Binding-site contacts:
Ligand atom C28 contacts residue HIS59 of chain 1.H at 3.5 Å.
Ligand atom O contacts residue TYR61 of chain 1.H at 3.3 Å.
Ligand atom C44 contacts residue ILE58 of chain 1.H at 3.4 Å (hydrophobic).
Ligand atom C53 contacts residue TYR61 of chain 1.H at 3.2 Å (hydrophobic).
Ligand atom N7 contacts residue ASN102 of chain 1.E at 3.1 Å (h-bond).
Ligand atom O8 contacts residue HIS64 of chain 1.H at 3.0 Å.
Ligand atom CL contacts residue GLU107 of chain 1.E at 3.6 Å.
Ligand atom N9 contacts residue TYR61 of chain 1.H at 3.4 Å.
Ligand atom N1 contacts residue HIS59 of chain 1.H at 3.0 Å (h-bond).
Ligand atom C18 contacts residue HIS106 of chain 1.E at 3.6 Å.
Ligand atom O3 contacts residue HIS59 of chain 1.H at 2.7 Å (h-bond).
Ligand atom O3 contacts residue TYR61 of chain 1.H at 3.4 Å (h-bond).
Ligand atom O8 contacts residue PHE40 of chain 1.H at 3.5 Å.
Ligand atom O2 contacts residue TYR47 of chain 1.H at 2.9 Å (h-bond).
Ligand atom S contacts residue PRO44 of chain 1.E at 3.3 Å (h-bond).
Ligand atom C7 contacts residue TYR47 of chain 1.H at 3.5 Å (hydrophobic).
Ligand atom C52 contacts residue TYR61 of chain 1.H at 3.1 Å (hydrophobic).
Ligand atom C50 contacts residue TYR61 of chain 1.H at 3.5 Å (hydrophobic).
Ligand atom N8 contacts residue PRO48 of chain 1.H at 3.4 Å.
Ligand atom C5 contacts residue TRP37 of chain 1.H at 3.3 Å (hydrophobic).
Ligand atom C32 contacts residue PHE45 of chain 1.E at 3.5 Å (hydrophobic).
Ligand atom C49 contacts residue ARG56 of chain 1.H at 3.4 Å.
Ligand atom C51 contacts residue TYR61 of chain 1.H at 3.2 Å (hydrophobic).
Ligand atom C39 contacts residue VAL108 of chain 1.E at 3.5 Å (hydrophobic).
Ligand atom C30 contacts residue HIS59 of chain 1.H at 3.4 Å.
Ligand atom C5 contacts residue TYR47 of chain 1.H at 3.3 Å (hydrophobic).
Ligand atom O6 contacts residue HIS106 of chain 1.E at 3.5 Å (h-bond).
Ligand atom O1 contacts residue SER60 of chain 1.H at 2.6 Å (h-bond).
Ligand atom C49 contacts residue PRO48 of chain 1.H at 3.3 Å (hydrophobic).
Ligand atom C17 contacts residue HIS106 of chain 1.E at 3.1 Å.
Ligand atom O1 contacts residue HIS64 of chain 1.H at 2.9 Å (h-bond).
Ligand atom C9 contacts residue TYR47 of chain 1.H at 3.5 Å (hydrophobic).
Ligand atom C22 contacts residue ASN102 of chain 1.E at 3.5 Å.
Ligand atom S1 contacts residue ILE58 of chain 1.H at 3.2 Å.
Ligand atom N9 contacts residue HIS64 of chain 1.H at 3.5 Å.
Ligand atom C4 contacts residue TYR61 of chain 1.H at 3.5 Å (hydrophobic).
Ligand atom N contacts residue TYR47 of chain 1.H at 3.5 Å (h-bond).
Ligand atom C6 contacts residue TRP66 of chain 1.H at 3.5 Å (hydrophobic).
Ligand atom C8 contacts residue HIS59 of chain 1.H at 3.4 Å.
Ligand atom O5 contacts residue HIS106 of chain 1.E at 2.8 Å (h-bond).

Sequence of chain 1.H:
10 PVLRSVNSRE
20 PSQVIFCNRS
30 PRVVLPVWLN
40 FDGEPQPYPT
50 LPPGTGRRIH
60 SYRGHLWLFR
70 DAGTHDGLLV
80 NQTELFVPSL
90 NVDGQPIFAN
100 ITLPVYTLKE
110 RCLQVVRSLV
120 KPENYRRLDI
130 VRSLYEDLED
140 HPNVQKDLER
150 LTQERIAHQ

Sequence of chain 1.E:
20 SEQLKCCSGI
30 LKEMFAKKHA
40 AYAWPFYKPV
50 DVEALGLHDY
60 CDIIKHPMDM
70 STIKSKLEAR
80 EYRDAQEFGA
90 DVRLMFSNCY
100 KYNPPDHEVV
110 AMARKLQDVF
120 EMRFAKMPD

The protein below binds the small molecule below.
Small molecule (SMILES): Cc1cc([C@H](C(=O)N2C[C@H](O)C[C@H]2C(=O)N[C@@H](CC(=O)NCCOCCOCCOCCNC(=O)C[C@@H]2N=C(c3ccc(Cl)cc3)c3c(sc(C)c3C)-n3c(C)nnc32)c2ccc(-c3scnc3C)cc2)C(C)C)on1